Sequence of chain 1.A:
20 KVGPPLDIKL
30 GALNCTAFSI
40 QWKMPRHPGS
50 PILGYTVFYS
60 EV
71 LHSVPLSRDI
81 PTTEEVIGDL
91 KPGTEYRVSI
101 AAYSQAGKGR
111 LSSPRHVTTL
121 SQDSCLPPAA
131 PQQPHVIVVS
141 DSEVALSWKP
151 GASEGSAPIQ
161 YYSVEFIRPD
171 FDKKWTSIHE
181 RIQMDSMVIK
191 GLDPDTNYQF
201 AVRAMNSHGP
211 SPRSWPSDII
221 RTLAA

Binding-site contacts:
Ligand atom O5 contacts residue ASN33 of chain 1.A at 2.4 Å (h-bond).
Ligand atom O7 contacts residue ASN33 of chain 1.A at 3.5 Å (h-bond).
Ligand atom O5 contacts residue ALA36 of chain 1.A at 3.5 Å.
Ligand atom C3 contacts residue ASN33 of chain 1.A at 3.7 Å.
Ligand atom C7 contacts residue THR35 of chain 1.A at 4.3 Å.
Ligand atom C8 contacts residue HIS208 of chain 1.A at 3.9 Å.
Ligand atom O7 contacts residue THR35 of chain 1.A at 3.1 Å (h-bond).
Ligand atom C8 contacts residue ASP89 of chain 1.A at 3.8 Å.
Ligand atom O7 contacts residue GLY88 of chain 1.A at 3.6 Å.
Ligand atom C4 contacts residue ASN33 of chain 1.A at 4.2 Å.
Ligand atom O5 contacts residue THR35 of chain 1.A at 4.5 Å.
Ligand atom C6 contacts residue VAL86 of chain 1.A at 3.9 Å (hydrophobic).
Ligand atom C5 contacts residue ALA36 of chain 1.A at 3.8 Å (hydrophobic).
Ligand atom C7 contacts residue ASN33 of chain 1.A at 3.3 Å.
Ligand atom C5 contacts residue ASN33 of chain 1.A at 3.7 Å.
Ligand atom O7 contacts residue ASP89 of chain 1.A at 4.5 Å.
Ligand atom O6 contacts residue VAL86 of chain 1.A at 4.1 Å.
Ligand atom C1 contacts residue ALA36 of chain 1.A at 4.3 Å (hydrophobic).
Ligand atom N2 contacts residue ASN33 of chain 1.A at 2.8 Å (h-bond).
Ligand atom C1 contacts residue THR35 of chain 1.A at 3.9 Å.
Ligand atom C1 contacts residue ASN33 of chain 1.A at 1.4 Å.
Ligand atom O6 contacts residue LEU32 of chain 1.A at 4.0 Å.
Ligand atom C8 contacts residue ASN33 of chain 1.A at 4.4 Å.
Ligand atom C2 contacts residue ASN33 of chain 1.A at 2.4 Å.
Ligand atom C6 contacts residue ALA36 of chain 1.A at 3.8 Å (hydrophobic).

A protein and the small-molecule ligand that binds it are described below.
Small molecule (SMILES): CC(=O)N[C@H]1[C@H](O[C@H]2[C@H](O)[C@@H](NC(C)=O)CO[C@@H]2CO)O[C@H](CO)[C@@H](O[C@@H]2O[C@H](CO)[C@@H](O)[C@H](O)[C@@H]2O)[C@@H]1O